Binding-site contacts:
Ligand atom C2 contacts residue ASN67 of chain 1.A at 2.5 Å.
Ligand atom O7 contacts residue PHE90 of chain 1.A at 4.3 Å.
Ligand atom C7 contacts residue PHE90 of chain 1.A at 4.5 Å (hydrophobic).
Ligand atom C5 contacts residue ASN67 of chain 1.A at 3.7 Å.
Ligand atom C4 contacts residue ASN67 of chain 1.A at 4.2 Å.
Ligand atom C3 contacts residue ASN67 of chain 1.A at 3.8 Å.
Ligand atom O7 contacts residue ASN67 of chain 1.A at 3.6 Å (h-bond).
Ligand atom C1 contacts residue ASN67 of chain 1.A at 1.4 Å.
Ligand atom C8 contacts residue PHE90 of chain 1.A at 4.3 Å (hydrophobic).
Ligand atom O5 contacts residue ASN67 of chain 1.A at 2.4 Å (h-bond).
Ligand atom C7 contacts residue ASN67 of chain 1.A at 3.6 Å.
Ligand atom C8 contacts residue ARG89 of chain 1.A at 3.8 Å.
Ligand atom N2 contacts residue ASN67 of chain 1.A at 3.0 Å (h-bond).

Sequence of chain 1.A:
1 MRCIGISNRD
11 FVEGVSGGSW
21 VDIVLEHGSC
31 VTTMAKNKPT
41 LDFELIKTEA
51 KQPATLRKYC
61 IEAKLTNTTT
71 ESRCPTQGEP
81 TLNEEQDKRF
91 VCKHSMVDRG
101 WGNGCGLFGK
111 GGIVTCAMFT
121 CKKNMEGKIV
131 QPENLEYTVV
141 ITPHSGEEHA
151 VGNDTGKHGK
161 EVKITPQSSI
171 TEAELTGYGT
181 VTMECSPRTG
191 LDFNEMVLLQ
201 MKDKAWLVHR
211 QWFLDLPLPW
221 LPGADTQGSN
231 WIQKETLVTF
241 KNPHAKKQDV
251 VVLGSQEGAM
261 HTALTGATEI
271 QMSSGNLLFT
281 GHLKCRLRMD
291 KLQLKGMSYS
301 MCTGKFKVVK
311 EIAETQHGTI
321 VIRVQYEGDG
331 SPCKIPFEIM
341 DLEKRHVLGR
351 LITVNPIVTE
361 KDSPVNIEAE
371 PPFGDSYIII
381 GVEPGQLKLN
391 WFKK

The protein below binds the small molecule below.
Small molecule (SMILES): CC(=O)N[C@@H]1[C@@H](O)[C@H](O)[C@@H](CO)O[C@H]1O